Sequence of chain 4.C:
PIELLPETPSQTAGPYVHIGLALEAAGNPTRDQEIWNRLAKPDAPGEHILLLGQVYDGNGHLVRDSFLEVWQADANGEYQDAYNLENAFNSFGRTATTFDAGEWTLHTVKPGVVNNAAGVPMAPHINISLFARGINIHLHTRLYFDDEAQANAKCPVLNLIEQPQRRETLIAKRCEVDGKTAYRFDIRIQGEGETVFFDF

The protein below binds the small molecule below.
Small molecule (SMILES): O=[N+]([O-])c1ccc(O)c(O)c1

Binding-site contacts:
Ligand atom C3 contacts residue ILE191 of chain 4.D at 3.8 Å (hydrophobic).
Ligand atom C3 contacts residue ARG157 of chain 4.D at 4.0 Å.
Ligand atom O7 contacts residue FE1 of chain 4.DA at 2.4 Å.
Ligand atom O10 contacts residue TRP149 of chain 4.D at 3.6 Å.
Ligand atom C4 contacts residue ILE191 of chain 4.D at 3.9 Å (hydrophobic).
Ligand atom N9 contacts residue ILE191 of chain 4.D at 3.8 Å.
Ligand atom O10 contacts residue ARG133 of chain 4.C at 3.6 Å.
Ligand atom O8 contacts residue FE1 of chain 4.DA at 2.2 Å.
Ligand atom C3 contacts residue GLY14 of chain 4.C at 3.7 Å.
Ligand atom C1 contacts residue HIS147 of chain 4.D at 4.1 Å.
Ligand atom N9 contacts residue TRP149 of chain 4.D at 4.0 Å.
Ligand atom O8 contacts residue ARG157 of chain 4.D at 3.0 Å (salt-bridge).
Ligand atom O8 contacts residue HIS160 of chain 4.D at 3.2 Å (h-bond).
Ligand atom O11 contacts residue TYR24 of chain 4.D at 2.5 Å (h-bond).
Ligand atom O7 contacts residue ARG157 of chain 4.D at 3.5 Å.
Ligand atom C1 contacts residue FE1 of chain 4.DA at 3.0 Å.
Ligand atom C2 contacts residue FE1 of chain 4.DA at 3.0 Å.
Ligand atom O10 contacts residue PRO15 of chain 4.C at 3.6 Å.
Ligand atom O10 contacts residue TYR24 of chain 4.D at 3.9 Å.
Ligand atom O8 contacts residue GLN177 of chain 4.D at 3.9 Å.
Ligand atom N9 contacts residue PRO15 of chain 4.C at 3.3 Å.
Ligand atom O11 contacts residue ARG133 of chain 4.C at 3.8 Å.
Ligand atom C4 contacts residue PRO15 of chain 4.C at 3.3 Å (hydrophobic).
Ligand atom O11 contacts residue GLY14 of chain 4.C at 3.9 Å.
Ligand atom C2 contacts residue ARG157 of chain 4.D at 3.4 Å.
Ligand atom O8 contacts residue HIS162 of chain 4.D at 2.9 Å.
Ligand atom O7 contacts residue HIS160 of chain 4.D at 3.2 Å (h-bond).
Ligand atom C6 contacts residue HIS147 of chain 4.D at 3.5 Å.
Ligand atom C5 contacts residue TRP149 of chain 4.D at 3.9 Å (hydrophobic).
Ligand atom O7 contacts residue HIS147 of chain 4.D at 3.7 Å.
Ligand atom C1 contacts residue ARG157 of chain 4.D at 3.6 Å.
Ligand atom O11 contacts residue ILE191 of chain 4.D at 3.5 Å.
Ligand atom O8 contacts residue TYR108 of chain 4.D at 4.0 Å.
Ligand atom C3 contacts residue PRO15 of chain 4.C at 3.5 Å (hydrophobic).
Ligand atom O7 contacts residue TYR108 of chain 4.D at 3.0 Å (h-bond).
Ligand atom N9 contacts residue TYR24 of chain 4.D at 3.5 Å (h-bond).
Ligand atom C5 contacts residue PRO15 of chain 4.C at 3.7 Å (hydrophobic).
Ligand atom O11 contacts residue PRO15 of chain 4.C at 3.6 Å.
Ligand atom C6 contacts residue ARG157 of chain 4.D at 3.9 Å.
Ligand atom O11 contacts residue THR12 of chain 4.C at 3.8 Å.

Sequence of chain 4.D:
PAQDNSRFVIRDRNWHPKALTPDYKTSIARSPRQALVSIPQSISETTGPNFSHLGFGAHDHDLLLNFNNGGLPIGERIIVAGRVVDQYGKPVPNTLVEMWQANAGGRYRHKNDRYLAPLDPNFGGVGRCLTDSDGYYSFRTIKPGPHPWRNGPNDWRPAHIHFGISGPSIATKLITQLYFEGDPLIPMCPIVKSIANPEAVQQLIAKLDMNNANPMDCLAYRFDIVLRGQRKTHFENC